Sequence of chain 1.B:
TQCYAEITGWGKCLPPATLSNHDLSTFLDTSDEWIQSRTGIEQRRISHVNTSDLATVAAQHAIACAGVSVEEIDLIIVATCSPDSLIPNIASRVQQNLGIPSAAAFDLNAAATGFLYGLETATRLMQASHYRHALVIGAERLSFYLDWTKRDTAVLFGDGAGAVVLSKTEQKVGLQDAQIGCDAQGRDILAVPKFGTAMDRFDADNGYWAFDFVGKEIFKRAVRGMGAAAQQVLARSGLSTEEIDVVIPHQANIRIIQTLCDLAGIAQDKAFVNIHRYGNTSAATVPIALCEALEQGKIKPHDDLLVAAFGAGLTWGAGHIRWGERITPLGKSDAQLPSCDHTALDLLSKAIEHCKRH

The protein below binds the small molecule below.
Small molecule (SMILES): CCCCCCCC(=O)O

Binding-site contacts:
Ligand atom C5 contacts residue LEU143 of chain 1.B at 3.8 Å (hydrophobic).
Ligand atom O2 contacts residue PHE311 of chain 1.B at 4.4 Å.
Ligand atom O2 contacts residue ALA113 of chain 1.B at 3.3 Å (h-bond).
Ligand atom C1 contacts residue HIS251 of chain 1.B at 4.2 Å.
Ligand atom C8 contacts residue LEU147 of chain 1.B at 4.0 Å (hydrophobic).
Ligand atom O1 contacts residue GLY312 of chain 1.B at 4.3 Å.
Ligand atom C2 contacts residue PHE158 of chain 1.B at 3.9 Å (hydrophobic).
Ligand atom C7 contacts residue VAL193 of chain 1.B at 4.3 Å (hydrophobic).
Ligand atom C5 contacts residue PHE158 of chain 1.B at 3.8 Å (hydrophobic).
Ligand atom C1 contacts residue SER283 of chain 1.B at 4.0 Å.
Ligand atom O2 contacts residue SER283 of chain 1.B at 3.8 Å.
Ligand atom O1 contacts residue ASN281 of chain 1.B at 3.3 Å (h-bond).
Ligand atom C2 contacts residue SER283 of chain 1.B at 3.9 Å.
Ligand atom O2 contacts residue ALA112 of chain 1.B at 3.6 Å.
Ligand atom O2 contacts residue ALA313 of chain 1.B at 3.5 Å (h-bond).
Ligand atom O1 contacts residue PHE311 of chain 1.B at 4.4 Å.
Ligand atom C6 contacts residue LEU143 of chain 1.B at 4.4 Å (hydrophobic).
Ligand atom O2 contacts residue GLY312 of chain 1.B at 3.4 Å.
Ligand atom C8 contacts residue PHE212 of chain 1.B at 4.2 Å (hydrophobic).
Ligand atom O1 contacts residue ALA113 of chain 1.B at 3.7 Å.
Ligand atom C3 contacts residue ILE88 of chain 1.A at 4.4 Å (hydrophobic).
Ligand atom C7 contacts residue ILE88 of chain 1.A at 3.9 Å (hydrophobic).
Ligand atom O1 contacts residue HIS251 of chain 1.B at 3.2 Å (h-bond).
Ligand atom C8 contacts residue VAL193 of chain 1.B at 4.0 Å (hydrophobic).
Ligand atom C1 contacts residue ALA113 of chain 1.B at 3.7 Å (hydrophobic).
Ligand atom C1 contacts residue ASN281 of chain 1.B at 4.1 Å.
Ligand atom C1 contacts residue GLY312 of chain 1.B at 4.2 Å.
Ligand atom C1 contacts residue ALA313 of chain 1.B at 4.4 Å (hydrophobic).
Ligand atom C4 contacts residue PHE158 of chain 1.B at 4.0 Å (hydrophobic).
Ligand atom C5 contacts residue ILE88 of chain 1.A at 4.0 Å (hydrophobic).
Ligand atom C8 contacts residue TYR146 of chain 1.B at 3.9 Å (hydrophobic).
Ligand atom C3 contacts residue SER283 of chain 1.B at 4.2 Å.
Ligand atom C7 contacts residue TYR146 of chain 1.B at 3.8 Å (hydrophobic).
Ligand atom C6 contacts residue PHE158 of chain 1.B at 3.6 Å (hydrophobic).
Ligand atom C2 contacts residue ASN281 of chain 1.B at 4.1 Å.
Ligand atom C4 contacts residue ILE88 of chain 1.A at 4.2 Å (hydrophobic).

Sequence of chain 1.A:
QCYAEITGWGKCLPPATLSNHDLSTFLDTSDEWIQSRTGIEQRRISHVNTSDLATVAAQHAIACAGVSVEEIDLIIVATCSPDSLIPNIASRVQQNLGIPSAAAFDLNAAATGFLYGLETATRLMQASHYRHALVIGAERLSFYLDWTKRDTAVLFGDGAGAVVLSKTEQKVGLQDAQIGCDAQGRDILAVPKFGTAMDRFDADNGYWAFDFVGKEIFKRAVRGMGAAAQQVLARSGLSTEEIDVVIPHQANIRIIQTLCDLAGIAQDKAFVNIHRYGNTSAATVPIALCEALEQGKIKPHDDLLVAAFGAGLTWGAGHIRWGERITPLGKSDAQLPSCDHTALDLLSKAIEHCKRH